Binding-site contacts:
Ligand atom C6 contacts residue THR264 of chain 1.D at 3.4 Å.
Ligand atom C1 contacts residue ASN262 of chain 1.D at 1.4 Å.
Ligand atom O5 contacts residue ASN262 of chain 1.D at 2.4 Å (h-bond).
Ligand atom C6 contacts residue VAL271 of chain 1.D at 4.5 Å (hydrophobic).
Ligand atom O5 contacts residue ILE263 of chain 1.D at 4.0 Å.
Ligand atom N2 contacts residue ASN262 of chain 1.D at 2.9 Å (h-bond).
Ligand atom O5 contacts residue THR264 of chain 1.D at 2.9 Å (h-bond).
Ligand atom C5 contacts residue VAL274 of chain 1.D at 4.5 Å (hydrophobic).
Ligand atom C1 contacts residue THR264 of chain 1.D at 3.9 Å.
Ligand atom O7 contacts residue ASN262 of chain 1.D at 3.4 Å (h-bond).
Ligand atom O6 contacts residue VAL271 of chain 1.D at 3.4 Å.
Ligand atom C6 contacts residue VAL274 of chain 1.D at 4.1 Å (hydrophobic).
Ligand atom C7 contacts residue ASN262 of chain 1.D at 3.4 Å.
Ligand atom O4 contacts residue VAL274 of chain 1.D at 3.7 Å.
Ligand atom C4 contacts residue ASN262 of chain 1.D at 4.3 Å.
Ligand atom C5 contacts residue THR264 of chain 1.D at 3.8 Å.
Ligand atom C2 contacts residue ASN262 of chain 1.D at 2.5 Å.
Ligand atom C8 contacts residue ASN262 of chain 1.D at 4.1 Å.
Ligand atom O6 contacts residue THR264 of chain 1.D at 3.4 Å.
Ligand atom C5 contacts residue ASN262 of chain 1.D at 3.7 Å.
Ligand atom C3 contacts residue ASN262 of chain 1.D at 3.8 Å.

Sequence of chain 1.D:
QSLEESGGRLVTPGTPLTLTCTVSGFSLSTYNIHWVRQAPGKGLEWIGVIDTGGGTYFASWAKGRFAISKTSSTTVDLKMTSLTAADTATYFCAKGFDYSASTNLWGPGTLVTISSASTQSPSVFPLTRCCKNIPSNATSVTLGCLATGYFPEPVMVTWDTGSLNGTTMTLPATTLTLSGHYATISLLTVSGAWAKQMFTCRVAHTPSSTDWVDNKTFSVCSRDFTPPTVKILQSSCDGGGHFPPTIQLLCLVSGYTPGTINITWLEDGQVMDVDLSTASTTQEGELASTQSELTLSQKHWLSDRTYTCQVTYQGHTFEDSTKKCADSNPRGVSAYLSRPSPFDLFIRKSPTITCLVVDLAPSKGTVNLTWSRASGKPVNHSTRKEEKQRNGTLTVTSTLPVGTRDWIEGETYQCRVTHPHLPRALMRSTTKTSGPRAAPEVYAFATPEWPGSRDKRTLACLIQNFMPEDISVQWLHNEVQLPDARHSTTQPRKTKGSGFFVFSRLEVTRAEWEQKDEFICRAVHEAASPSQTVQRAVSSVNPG

This small molecule binds to this protein.
Small molecule (SMILES): CC(=O)N[C@@H]1[C@@H](O)[C@H](O)[C@@H](CO)O[C@H]1O